Binding-site contacts:
Ligand atom C08 contacts residue GLN92 of chain 1.A at 4.1 Å.
Ligand atom C09 contacts residue LEU197 of chain 1.A at 3.9 Å (hydrophobic).
Ligand atom C04 contacts residue PRO200 of chain 1.A at 4.1 Å (hydrophobic).
Ligand atom C10 contacts residue THR199 of chain 1.A at 3.6 Å.
Ligand atom O12 contacts residue HIS94 of chain 1.A at 3.3 Å.
Ligand atom O12 contacts residue THR199 of chain 1.A at 4.5 Å.
Ligand atom C05 contacts residue PRO201 of chain 1.A at 4.1 Å (hydrophobic).
Ligand atom C14 contacts residue LEU197 of chain 1.A at 3.9 Å (hydrophobic).
Ligand atom C04 contacts residue PRO201 of chain 1.A at 3.6 Å (hydrophobic).
Ligand atom C05 contacts residue PRO200 of chain 1.A at 4.0 Å (hydrophobic).
Ligand atom C08 contacts residue VAL121 of chain 1.A at 4.3 Å (hydrophobic).
Ligand atom C05 contacts residue THR199 of chain 1.A at 4.1 Å.
Ligand atom C13 contacts residue PHE130 of chain 1.A at 3.7 Å (hydrophobic).
Ligand atom O11 contacts residue LEU197 of chain 1.A at 3.3 Å.
Ligand atom O11 contacts residue THR198 of chain 1.A at 2.8 Å (h-bond).
Ligand atom C09 contacts residue THR199 of chain 1.A at 3.3 Å.
Ligand atom C06 contacts residue LEU197 of chain 1.A at 3.8 Å (hydrophobic).
Ligand atom C05 contacts residue LEU197 of chain 1.A at 4.5 Å (hydrophobic).
Ligand atom C10 contacts residue LEU197 of chain 1.A at 4.0 Å (hydrophobic).
Ligand atom C07 contacts residue LEU197 of chain 1.A at 3.9 Å (hydrophobic).
Ligand atom O12 contacts residue ZN1 of chain 1.B at 3.8 Å.
Ligand atom C07 contacts residue THR199 of chain 1.A at 4.3 Å.
Ligand atom C08 contacts residue LEU197 of chain 1.A at 4.0 Å (hydrophobic).
Ligand atom C03 contacts residue PRO201 of chain 1.A at 3.7 Å (hydrophobic).
Ligand atom C14 contacts residue VAL134 of chain 1.A at 4.3 Å (hydrophobic).
Ligand atom C10 contacts residue THR198 of chain 1.A at 4.0 Å.
Ligand atom C13 contacts residue LEU197 of chain 1.A at 3.4 Å (hydrophobic).
Ligand atom C14 contacts residue PHE130 of chain 1.A at 3.7 Å (hydrophobic).
Ligand atom C01 contacts residue PRO201 of chain 1.A at 4.3 Å (hydrophobic).
Ligand atom C14 contacts residue PRO201 of chain 1.A at 4.4 Å (hydrophobic).
Ligand atom O11 contacts residue THR199 of chain 1.A at 3.0 Å (h-bond).
Ligand atom C08 contacts residue PHE130 of chain 1.A at 4.3 Å (hydrophobic).
Ligand atom O02 contacts residue PRO201 of chain 1.A at 3.9 Å.

This small molecule binds to this protein.
Small molecule (SMILES): COc1ccc(/C(C)=C/C(=O)O)cc1

Sequence of chain 1.A:
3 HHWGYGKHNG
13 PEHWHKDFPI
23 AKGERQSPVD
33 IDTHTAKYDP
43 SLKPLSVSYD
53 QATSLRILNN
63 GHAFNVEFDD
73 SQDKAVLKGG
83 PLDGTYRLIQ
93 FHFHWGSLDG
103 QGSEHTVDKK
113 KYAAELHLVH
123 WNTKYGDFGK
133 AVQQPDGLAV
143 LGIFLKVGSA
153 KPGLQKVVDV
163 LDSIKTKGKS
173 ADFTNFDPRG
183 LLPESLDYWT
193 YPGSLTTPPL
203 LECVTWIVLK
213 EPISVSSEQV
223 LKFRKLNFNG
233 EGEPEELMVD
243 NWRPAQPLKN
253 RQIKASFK